Sequence of chain 1.A:
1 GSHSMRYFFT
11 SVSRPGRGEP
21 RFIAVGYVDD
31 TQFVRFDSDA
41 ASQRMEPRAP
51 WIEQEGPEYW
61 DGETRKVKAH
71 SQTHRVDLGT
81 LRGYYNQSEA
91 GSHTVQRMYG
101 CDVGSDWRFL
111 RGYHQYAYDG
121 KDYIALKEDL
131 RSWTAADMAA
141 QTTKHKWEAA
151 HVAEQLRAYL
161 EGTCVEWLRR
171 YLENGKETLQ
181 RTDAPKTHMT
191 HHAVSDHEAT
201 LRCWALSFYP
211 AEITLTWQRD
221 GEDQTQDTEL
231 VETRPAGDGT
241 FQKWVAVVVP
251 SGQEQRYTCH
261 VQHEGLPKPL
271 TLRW

The small molecule below binds the protein below.
Small molecule (SMILES): CC(C)C[C@H](NC(=O)[C@@H](N)CC(N)=O)C(=O)N[C@H](C(=O)N1CCC[C@H]1C(=O)N[C@@H](CO)C(=O)N[C@H](C(=O)N[C@@H](C)C(=O)N[C@H](C(=O)N[C@H](C(=O)O)C(C)C)[C@@H](C)O)C(C)C)C(C)C

Binding-site contacts:
Ligand atom OXT contacts residue LYS146 of chain 1.A at 2.7 Å (salt-bridge).
Ligand atom C contacts residue TYR7 of chain 1.A at 3.6 Å (hydrophobic).
Ligand atom O contacts residue HIS70 of chain 1.A at 3.4 Å.
Ligand atom O contacts residue TYR159 of chain 1.A at 2.7 Å (h-bond).
Ligand atom C contacts residue LYS146 of chain 1.A at 3.3 Å.
Ligand atom N contacts residue TYR159 of chain 1.A at 3.6 Å.
Ligand atom O contacts residue LYS66 of chain 1.A at 2.8 Å (salt-bridge).
Ligand atom O contacts residue TYR84 of chain 1.A at 3.0 Å (h-bond).
Ligand atom CG1 contacts residue TYR116 of chain 1.A at 3.5 Å (hydrophobic).
Ligand atom CA contacts residue TYR7 of chain 1.A at 3.5 Å (hydrophobic).
Ligand atom N contacts residue TYR171 of chain 1.A at 2.7 Å (h-bond).
Ligand atom O contacts residue THR73 of chain 1.A at 2.9 Å (h-bond).
Ligand atom O contacts residue LYS146 of chain 1.A at 3.4 Å (salt-bridge).
Ligand atom CA contacts residue TYR171 of chain 1.A at 3.6 Å (hydrophobic).
Ligand atom N contacts residue TYR99 of chain 1.A at 3.0 Å (h-bond).
Ligand atom O contacts residue LYS66 of chain 1.A at 3.6 Å.
Ligand atom O contacts residue TRP147 of chain 1.A at 2.8 Å (h-bond).
Ligand atom N contacts residue ASP77 of chain 1.A at 2.9 Å (salt-bridge).
Ligand atom OD1 contacts residue LYS66 of chain 1.A at 2.9 Å (salt-bridge).
Ligand atom CD1 contacts residue MET45 of chain 1.A at 3.4 Å (hydrophobic).
Ligand atom CB contacts residue ASP77 of chain 1.A at 3.5 Å.
Ligand atom ND2 contacts residue TRP167 of chain 1.A at 3.4 Å.
Ligand atom CG contacts residue GLU63 of chain 1.A at 3.3 Å.
Ligand atom N contacts residue GLU63 of chain 1.A at 3.0 Å (salt-bridge).
Ligand atom C contacts residue ASP77 of chain 1.A at 3.6 Å.
Ligand atom CG1 contacts residue TYR99 of chain 1.A at 3.2 Å (hydrophobic).
Ligand atom C contacts residue THR143 of chain 1.A at 3.6 Å.
Ligand atom CA contacts residue ASP77 of chain 1.A at 3.4 Å.
Ligand atom CD1 contacts residue VAL67 of chain 1.A at 3.6 Å (hydrophobic).
Ligand atom O contacts residue THR143 of chain 1.A at 2.6 Å (h-bond).
Ligand atom N contacts residue TYR7 of chain 1.A at 2.7 Å (h-bond).
Ligand atom CG2 contacts residue HIS70 of chain 1.A at 3.3 Å.
Ligand atom CD1 contacts residue GLU63 of chain 1.A at 3.4 Å.
Ligand atom ND2 contacts residue GLU63 of chain 1.A at 3.6 Å (salt-bridge).
Ligand atom CG2 contacts residue ASP77 of chain 1.A at 3.4 Å.
Ligand atom N contacts residue LYS66 of chain 1.A at 3.4 Å (salt-bridge).
Ligand atom O contacts residue THR73 of chain 1.A at 3.5 Å.
Ligand atom CG1 contacts residue ARG97 of chain 1.A at 3.2 Å.
Ligand atom CG contacts residue LYS66 of chain 1.A at 3.6 Å.
Ligand atom CD2 contacts residue TYR7 of chain 1.A at 3.4 Å (hydrophobic).